Binding-site contacts:
Ligand atom N2 contacts residue GLY206 of chain 3.A at 4.4 Å.
Ligand atom C3 contacts residue GLY207 of chain 3.A at 4.1 Å.
Ligand atom O3 contacts residue GLU332 of chain 2.A at 2.6 Å (salt-bridge).
Ligand atom C2 contacts residue GLY206 of chain 3.A at 4.2 Å.
Ligand atom C8 contacts residue PHE341 of chain 2.A at 3.9 Å (hydrophobic).
Ligand atom O5 contacts residue ASN280 of chain 3.A at 2.4 Å (h-bond).
Ligand atom C7 contacts residue GLU332 of chain 2.A at 3.9 Å.
Ligand atom C4 contacts residue PHE201 of chain 3.A at 4.2 Å (hydrophobic).
Ligand atom C5 contacts residue ASN280 of chain 3.A at 3.7 Å.
Ligand atom O7 contacts residue ASN280 of chain 3.A at 3.6 Å (h-bond).
Ligand atom C4 contacts residue GLU332 of chain 2.A at 3.8 Å.
Ligand atom C7 contacts residue THR342 of chain 2.A at 3.6 Å.
Ligand atom C1 contacts residue SER385 of chain 2.A at 4.1 Å.
Ligand atom N2 contacts residue ASN280 of chain 3.A at 2.8 Å (h-bond).
Ligand atom C3 contacts residue GLU332 of chain 2.A at 3.5 Å.
Ligand atom C4 contacts residue GLY208 of chain 3.A at 4.3 Å.
Ligand atom C5 contacts residue GLY208 of chain 3.A at 4.1 Å.
Ligand atom C7 contacts residue SER385 of chain 2.A at 3.9 Å.
Ligand atom O7 contacts residue THR342 of chain 2.A at 2.7 Å (h-bond).
Ligand atom C2 contacts residue GLU332 of chain 2.A at 3.6 Å.
Ligand atom C1 contacts residue ASN280 of chain 3.A at 1.5 Å.
Ligand atom C6 contacts residue GLY208 of chain 3.A at 3.9 Å.
Ligand atom C6 contacts residue SER278 of chain 3.A at 4.2 Å.
Ligand atom O4 contacts residue THR342 of chain 2.A at 4.1 Å.
Ligand atom C3 contacts residue ASN280 of chain 3.A at 3.8 Å.
Ligand atom C4 contacts residue ASN280 of chain 3.A at 4.3 Å.
Ligand atom C1 contacts residue GLY206 of chain 3.A at 4.1 Å.
Ligand atom C8 contacts residue GLY340 of chain 2.A at 3.4 Å.
Ligand atom O4 contacts residue PHE201 of chain 3.A at 3.4 Å.
Ligand atom C2 contacts residue ASN280 of chain 3.A at 2.5 Å.
Ligand atom O7 contacts residue SER385 of chain 2.A at 2.9 Å (h-bond).
Ligand atom O3 contacts residue GLY202 of chain 3.A at 4.4 Å.
Ligand atom C8 contacts residue GLU332 of chain 2.A at 4.1 Å.
Ligand atom C6 contacts residue LEU209 of chain 3.A at 3.5 Å (hydrophobic).
Ligand atom C8 contacts residue GLY333 of chain 2.A at 3.7 Å.
Ligand atom C7 contacts residue ASN280 of chain 3.A at 3.4 Å.
Ligand atom C8 contacts residue THR342 of chain 2.A at 4.1 Å.
Ligand atom C4 contacts residue GLY207 of chain 3.A at 4.2 Å.
Ligand atom O7 contacts residue GLU332 of chain 2.A at 3.2 Å.
Ligand atom N2 contacts residue GLU332 of chain 2.A at 4.1 Å.

The protein below binds the small molecule below.
Small molecule (SMILES): CC(=O)N[C@H]1[C@H](O[C@H]2[C@H](O)[C@@H](NC(C)=O)CO[C@@H]2CO[C@H]2O[C@@H](C)[C@@H](O)[C@@H](O)[C@@H]2O)O[C@H](CO)[C@@H](O)[C@@H]1O

Sequence of chain 2.A:
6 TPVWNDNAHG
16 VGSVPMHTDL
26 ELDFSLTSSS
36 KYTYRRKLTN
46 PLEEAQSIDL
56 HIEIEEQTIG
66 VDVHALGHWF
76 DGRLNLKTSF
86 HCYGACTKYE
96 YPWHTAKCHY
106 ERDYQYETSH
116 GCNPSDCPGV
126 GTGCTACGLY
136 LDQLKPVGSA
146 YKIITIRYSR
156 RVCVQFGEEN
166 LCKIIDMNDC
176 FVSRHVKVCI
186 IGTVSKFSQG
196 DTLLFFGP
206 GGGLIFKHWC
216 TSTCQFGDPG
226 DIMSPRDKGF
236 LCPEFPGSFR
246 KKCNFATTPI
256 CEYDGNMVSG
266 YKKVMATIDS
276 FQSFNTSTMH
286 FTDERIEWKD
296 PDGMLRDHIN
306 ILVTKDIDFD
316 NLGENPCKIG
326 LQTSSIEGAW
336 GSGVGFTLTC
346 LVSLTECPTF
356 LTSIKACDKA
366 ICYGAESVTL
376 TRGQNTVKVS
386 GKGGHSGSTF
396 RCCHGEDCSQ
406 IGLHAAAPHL

Sequence of chain 3.A:
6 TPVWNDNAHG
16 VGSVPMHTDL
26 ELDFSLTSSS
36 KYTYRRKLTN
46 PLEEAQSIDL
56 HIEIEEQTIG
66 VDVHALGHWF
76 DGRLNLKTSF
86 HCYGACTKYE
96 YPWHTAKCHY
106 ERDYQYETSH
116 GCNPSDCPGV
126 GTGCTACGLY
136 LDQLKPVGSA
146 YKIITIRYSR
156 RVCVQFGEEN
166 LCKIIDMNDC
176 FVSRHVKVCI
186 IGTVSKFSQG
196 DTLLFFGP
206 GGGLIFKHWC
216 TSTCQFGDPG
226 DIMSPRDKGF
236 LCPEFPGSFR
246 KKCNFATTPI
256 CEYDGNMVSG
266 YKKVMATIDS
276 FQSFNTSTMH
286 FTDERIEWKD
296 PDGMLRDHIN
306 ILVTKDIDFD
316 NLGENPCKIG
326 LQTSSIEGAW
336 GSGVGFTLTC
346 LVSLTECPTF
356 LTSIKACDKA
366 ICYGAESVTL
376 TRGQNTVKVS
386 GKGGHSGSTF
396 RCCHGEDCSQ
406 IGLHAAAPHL